Sequence of chain 1.A:
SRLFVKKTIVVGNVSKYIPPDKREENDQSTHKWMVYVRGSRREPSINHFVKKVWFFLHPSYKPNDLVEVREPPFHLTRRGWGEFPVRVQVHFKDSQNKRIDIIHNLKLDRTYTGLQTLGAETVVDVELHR

A small-molecule ligand and the protein it binds are described below.
Small molecule (SMILES): CC(=O)N[C@@H](C)C(=O)N[C@@H](C)C(=O)N[C@@H](CCCN=C(N)N)C(=O)N[C@@H](CCCCNC(=O)c1ccccc1)C(=O)N[C@@H](CO)C(=O)N[C@@H](C)C(=O)N1CCC[C@H]1C(=O)N[C@@H](C)C(=O)O

Binding-site contacts:
Ligand atom CB contacts residue GLY123 of chain 1.A at 3.9 Å.
Ligand atom O contacts residue LYS111 of chain 1.A at 3.2 Å.
Ligand atom CA contacts residue VAL127 of chain 1.A at 3.4 Å (hydrophobic).
Ligand atom N contacts residue GLU125 of chain 1.A at 3.0 Å (salt-bridge).
Ligand atom NH2 contacts residue ILE107 of chain 1.A at 2.9 Å (h-bond).
Ligand atom O contacts residue THR115 of chain 1.A at 3.5 Å (h-bond).
Ligand atom CA contacts residue GLY123 of chain 1.A at 3.5 Å.
Ligand atom C contacts residue GLY123 of chain 1.A at 3.7 Å.
Ligand atom CA contacts residue GLU125 of chain 1.A at 3.5 Å.
Ligand atom CZ contacts residue ILE107 of chain 1.A at 3.7 Å (hydrophobic).
Ligand atom O contacts residue THR126 of chain 1.A at 3.6 Å.
Ligand atom NE contacts residue ILE107 of chain 1.A at 3.6 Å.
Ligand atom C contacts residue ARG114 of chain 1.A at 3.5 Å.
Ligand atom CB contacts residue VAL127 of chain 1.A at 3.7 Å (hydrophobic).
Ligand atom O contacts residue ALA124 of chain 1.A at 3.2 Å.
Ligand atom CB contacts residue LEU122 of chain 1.A at 3.4 Å (hydrophobic).
Ligand atom CB contacts residue GLY123 of chain 1.A at 3.6 Å.
Ligand atom CB contacts residue ALA124 of chain 1.A at 3.8 Å (hydrophobic).
Ligand atom CA contacts residue ARG114 of chain 1.A at 3.9 Å.
Ligand atom CB contacts residue SO41 of chain 2.M at 3.9 Å.
Ligand atom N contacts residue GLY123 of chain 1.A at 2.8 Å (h-bond).
Ligand atom C contacts residue SO41 of chain 2.M at 3.6 Å.
Ligand atom O contacts residue VAL127 of chain 1.A at 3.0 Å (h-bond).
Ligand atom O contacts residue ARG114 of chain 1.A at 2.8 Å (salt-bridge).
Ligand atom C contacts residue VAL127 of chain 1.A at 3.6 Å (hydrophobic).
Ligand atom C contacts residue GLU125 of chain 1.A at 3.7 Å.
Ligand atom O contacts residue GLU125 of chain 1.A at 2.9 Å (salt-bridge).
Ligand atom O contacts residue ASP113 of chain 1.A at 3.6 Å (salt-bridge).
Ligand atom CB contacts residue VAL128 of chain 1.A at 3.7 Å (hydrophobic).
Ligand atom N contacts residue SO41 of chain 2.M at 3.0 Å (h-bond).
Ligand atom NH1 contacts residue SO41 of chain 2.M at 2.6 Å (h-bond).
Ligand atom C11 contacts residue GLU125 of chain 1.A at 3.9 Å.
Ligand atom O contacts residue GLU125 of chain 1.A at 3.7 Å.
Ligand atom NH2 contacts residue SO41 of chain 2.M at 2.7 Å (h-bond).
Ligand atom O contacts residue ARG114 of chain 1.A at 3.7 Å.
Ligand atom CH3 contacts residue SO41 of chain 2.M at 3.3 Å.
Ligand atom N contacts residue VAL127 of chain 1.A at 2.9 Å (h-bond).
Ligand atom CB contacts residue THR126 of chain 1.A at 3.5 Å.
Ligand atom CA contacts residue GLY123 of chain 1.A at 3.8 Å.
Ligand atom CZ contacts residue SO41 of chain 2.M at 3.5 Å.